Sequence of chain 1.A:
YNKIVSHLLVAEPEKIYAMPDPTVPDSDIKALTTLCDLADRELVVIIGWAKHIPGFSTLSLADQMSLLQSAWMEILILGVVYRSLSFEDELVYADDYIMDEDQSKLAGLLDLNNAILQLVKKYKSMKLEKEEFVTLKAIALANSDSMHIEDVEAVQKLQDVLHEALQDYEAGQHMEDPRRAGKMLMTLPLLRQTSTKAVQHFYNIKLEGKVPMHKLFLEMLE

A small-molecule ligand and the protein it binds are described below.
Small molecule (SMILES): CC(C)N1CCN(c2ccc(C(=C(CCCO)c3ccccc3)c3ccc(O)cc3)cc2)CC1

Binding-site contacts:
Ligand atom C27 contacts residue ASN126 of chain 1.A at 3.5 Å.
Ligand atom C27 contacts residue TYR106 of chain 1.A at 3.7 Å (hydrophobic).
Ligand atom C03 contacts residue LEU220 of chain 1.A at 3.4 Å (hydrophobic).
Ligand atom C31 contacts residue LEU220 of chain 1.A at 3.4 Å (hydrophobic).
Ligand atom C02 contacts residue ASP53 of chain 1.A at 3.7 Å.
Ligand atom O28 contacts residue TYR106 of chain 1.A at 2.6 Å (h-bond).
Ligand atom C10 contacts residue PHE215 of chain 1.A at 3.8 Å (hydrophobic).
Ligand atom C05 contacts residue ASP53 of chain 1.A at 3.1 Å.
Ligand atom C23 contacts residue LEU48 of chain 1.A at 3.6 Å (hydrophobic).
Ligand atom C33 contacts residue ALA211 of chain 1.A at 3.4 Å (hydrophobic).
Ligand atom C09 contacts residue ASP53 of chain 1.A at 2.9 Å.
Ligand atom C23 contacts residue ALA52 of chain 1.A at 3.5 Å (hydrophobic).
Ligand atom C22 contacts residue GLU55 of chain 1.A at 3.4 Å.
Ligand atom O21 contacts residue GLU55 of chain 1.A at 2.7 Å (salt-bridge).
Ligand atom O21 contacts residue ARG96 of chain 1.A at 3.6 Å.
Ligand atom C11 contacts residue ALA52 of chain 1.A at 3.2 Å (hydrophobic).
Ligand atom N04 contacts residue ASP53 of chain 1.A at 3.2 Å (salt-bridge).
Ligand atom C06 contacts residue PHE215 of chain 1.A at 3.7 Å (hydrophobic).
Ligand atom C19 contacts residue LEU89 of chain 1.A at 3.6 Å (hydrophobic).
Ligand atom C31 contacts residue HIS214 of chain 1.A at 3.7 Å.
Ligand atom C10 contacts residue ALA52 of chain 1.A at 3.5 Å (hydrophobic).
Ligand atom C01 contacts residue ASP53 of chain 1.A at 3.1 Å.
Ligand atom N07 contacts residue PHE215 of chain 1.A at 3.5 Å.
Ligand atom C03 contacts residue GLU221 of chain 1.A at 3.5 Å.
Ligand atom C33 contacts residue PHE215 of chain 1.A at 3.7 Å (hydrophobic).
Ligand atom O28 contacts residue ILE129 of chain 1.A at 3.7 Å.
Ligand atom C11 contacts residue TRP85 of chain 1.A at 3.4 Å (hydrophobic).
Ligand atom C12 contacts residue TRP85 of chain 1.A at 3.8 Å (hydrophobic).
Ligand atom C27 contacts residue LEU125 of chain 1.A at 3.7 Å (hydrophobic).
Ligand atom O21 contacts residue VAL93 of chain 1.A at 3.4 Å.
Ligand atom C32 contacts residue HIS214 of chain 1.A at 3.2 Å.
Ligand atom C12 contacts residue LEU89 of chain 1.A at 3.7 Å (hydrophobic).
Ligand atom O28 contacts residue ASN126 of chain 1.A at 2.9 Å (h-bond).
Ligand atom C32 contacts residue LEU220 of chain 1.A at 3.6 Å (hydrophobic).
Ligand atom C01 contacts residue LEU229 of chain 1.A at 3.8 Å (hydrophobic).
Ligand atom C12 contacts residue ALA52 of chain 1.A at 3.5 Å (hydrophobic).
Ligand atom C25 contacts residue LEU48 of chain 1.A at 3.7 Å (hydrophobic).
Ligand atom C20 contacts residue GLU55 of chain 1.A at 3.4 Å.
Ligand atom C08 contacts residue ASP53 of chain 1.A at 3.5 Å.
Ligand atom C19 contacts residue VAL93 of chain 1.A at 3.8 Å (hydrophobic).